Sequence of chain 1.D:
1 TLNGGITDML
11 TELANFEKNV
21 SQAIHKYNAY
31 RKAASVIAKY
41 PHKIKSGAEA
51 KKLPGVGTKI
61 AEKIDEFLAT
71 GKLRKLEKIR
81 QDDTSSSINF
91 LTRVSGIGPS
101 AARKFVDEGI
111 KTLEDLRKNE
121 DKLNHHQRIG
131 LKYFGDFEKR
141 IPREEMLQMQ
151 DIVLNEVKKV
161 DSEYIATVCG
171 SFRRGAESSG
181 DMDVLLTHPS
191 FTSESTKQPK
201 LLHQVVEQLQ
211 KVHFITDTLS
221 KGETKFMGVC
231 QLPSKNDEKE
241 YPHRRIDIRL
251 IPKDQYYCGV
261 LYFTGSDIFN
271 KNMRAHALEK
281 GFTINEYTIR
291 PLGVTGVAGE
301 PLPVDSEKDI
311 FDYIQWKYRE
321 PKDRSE

A small-molecule ligand and the protein it binds are described below.
Small molecule (SMILES): Cc1cn([C@H]2C[C@H](O[P](=O)(O)OC[C@H]3O[C@@H](n4ccc(N)nc4=O)C[C@@H]3O[P](=O)(O)OC[C@H]3O[C@@H](n4cnc5c(=O)nc(N)[nH]c54)C[C@@H]3O[P](=O)(O)OC[C@H]3O[C@@H](n4cnc5c(=O)nc(N)[nH]c54)C[C@@H]3O)[C@@H](CO[P](=O)(O)O[C@H]3C[C@H](n4cnc5c(=O)nc(N)[nH]c54)O[C@@H]3COP(=O)(O)O)O2)c(=O)[nH]c1=O

Binding-site contacts:
Ligand atom C3' contacts residue GLY55 of chain 1.D at 3.8 Å.
Ligand atom OP2 contacts residue LYS26 of chain 1.D at 3.2 Å (salt-bridge).
Ligand atom C3' contacts residue LYS59 of chain 1.D at 3.9 Å.
Ligand atom OP2 contacts residue THR58 of chain 1.D at 3.7 Å.
Ligand atom C4' contacts residue TYR30 of chain 1.D at 4.0 Å (hydrophobic).
Ligand atom C5' contacts residue TYR30 of chain 1.D at 3.3 Å (hydrophobic).
Ligand atom P contacts residue LYS59 of chain 1.D at 3.4 Å.
Ligand atom OP1 contacts residue VAL56 of chain 1.D at 3.4 Å (h-bond).
Ligand atom OP2 contacts residue LYS59 of chain 1.D at 3.1 Å.
Ligand atom P contacts residue ILE60 of chain 1.D at 3.9 Å.
Ligand atom O3' contacts residue GLY57 of chain 1.D at 3.9 Å.
Ligand atom OP1 contacts residue LYS59 of chain 1.D at 2.6 Å (salt-bridge).
Ligand atom OP3 contacts residue LYS26 of chain 1.D at 2.8 Å (salt-bridge).
Ligand atom O5' contacts residue LYS26 of chain 1.D at 3.8 Å.
Ligand atom OP2 contacts residue GLY57 of chain 1.D at 3.6 Å.
Ligand atom OP2 contacts residue LYS59 of chain 1.D at 3.2 Å (salt-bridge).
Ligand atom O4' contacts residue ALA29 of chain 1.D at 3.5 Å.
Ligand atom O3' contacts residue GLY55 of chain 1.D at 3.4 Å.
Ligand atom N3 contacts residue ALA29 of chain 1.D at 3.8 Å.
Ligand atom P contacts residue NA1 of chain 1.H at 3.6 Å.
Ligand atom OP1 contacts residue LEU53 of chain 1.D at 3.7 Å.
Ligand atom P contacts residue LYS26 of chain 1.D at 3.5 Å.
Ligand atom OP1 contacts residue NA1 of chain 1.H at 2.4 Å (h-bond).
Ligand atom P contacts residue GLY57 of chain 1.D at 3.7 Å.
Ligand atom OP1 contacts residue THR58 of chain 1.D at 3.4 Å (h-bond).
Ligand atom C5' contacts residue GLY55 of chain 1.D at 3.4 Å.
Ligand atom C3' contacts residue GLY57 of chain 1.D at 3.6 Å.
Ligand atom P contacts residue LYS59 of chain 1.D at 3.9 Å.
Ligand atom OP2 contacts residue NA1 of chain 1.H at 3.9 Å.
Ligand atom OP1 contacts residue GLY57 of chain 1.D at 3.0 Å (h-bond).
Ligand atom C5' contacts residue LYS26 of chain 1.D at 3.9 Å.
Ligand atom OP1 contacts residue GLY55 of chain 1.D at 3.0 Å (h-bond).
Ligand atom C4' contacts residue GLY55 of chain 1.D at 3.2 Å.
Ligand atom O3' contacts residue VAL56 of chain 1.D at 3.8 Å.
Ligand atom OP1 contacts residue LYS63 of chain 1.D at 3.8 Å.
Ligand atom O5' contacts residue GLY57 of chain 1.D at 3.5 Å.
Ligand atom C5' contacts residue GLY57 of chain 1.D at 3.7 Å.
Ligand atom OP1 contacts residue ILE60 of chain 1.D at 2.9 Å (h-bond).
Ligand atom O3' contacts residue ILE60 of chain 1.D at 3.4 Å.
Ligand atom OP1 contacts residue LYS59 of chain 1.D at 3.5 Å (salt-bridge).